Sequence of chain 3.B:
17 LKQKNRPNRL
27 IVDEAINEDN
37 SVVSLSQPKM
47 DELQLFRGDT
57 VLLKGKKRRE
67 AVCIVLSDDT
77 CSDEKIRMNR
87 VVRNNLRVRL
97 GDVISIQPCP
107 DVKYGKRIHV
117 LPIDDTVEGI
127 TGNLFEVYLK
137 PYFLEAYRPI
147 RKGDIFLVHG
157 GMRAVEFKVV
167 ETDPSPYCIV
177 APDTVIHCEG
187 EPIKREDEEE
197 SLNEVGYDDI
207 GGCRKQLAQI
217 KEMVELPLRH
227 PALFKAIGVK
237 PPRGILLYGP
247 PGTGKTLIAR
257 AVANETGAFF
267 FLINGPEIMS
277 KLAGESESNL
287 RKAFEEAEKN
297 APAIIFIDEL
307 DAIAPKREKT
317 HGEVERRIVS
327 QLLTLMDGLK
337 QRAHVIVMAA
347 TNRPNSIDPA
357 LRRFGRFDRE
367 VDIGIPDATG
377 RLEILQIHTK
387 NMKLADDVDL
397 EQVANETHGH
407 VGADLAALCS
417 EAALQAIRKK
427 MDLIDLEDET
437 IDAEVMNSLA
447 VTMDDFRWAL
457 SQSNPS

Sequence of chain 2.A:
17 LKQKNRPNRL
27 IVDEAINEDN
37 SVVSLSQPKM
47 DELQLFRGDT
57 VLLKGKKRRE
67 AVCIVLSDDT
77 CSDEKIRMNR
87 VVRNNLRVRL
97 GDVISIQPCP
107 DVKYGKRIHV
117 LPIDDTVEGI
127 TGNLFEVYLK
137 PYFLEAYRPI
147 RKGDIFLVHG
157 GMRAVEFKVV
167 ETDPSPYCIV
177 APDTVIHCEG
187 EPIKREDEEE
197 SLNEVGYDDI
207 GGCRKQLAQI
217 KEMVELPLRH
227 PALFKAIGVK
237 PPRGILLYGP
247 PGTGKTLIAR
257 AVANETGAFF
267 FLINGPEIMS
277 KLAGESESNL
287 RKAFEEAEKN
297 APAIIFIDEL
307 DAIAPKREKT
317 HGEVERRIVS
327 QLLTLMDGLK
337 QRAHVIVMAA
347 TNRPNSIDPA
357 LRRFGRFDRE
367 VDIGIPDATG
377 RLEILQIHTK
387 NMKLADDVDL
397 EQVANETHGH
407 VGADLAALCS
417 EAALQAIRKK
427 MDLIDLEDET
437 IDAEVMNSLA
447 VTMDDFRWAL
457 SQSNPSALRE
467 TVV

This small molecule binds to this protein.
Small molecule (SMILES): Nc1ncnc2c1ncn2[C@@H]1O[C@H](COP(=O)(O)OP(=O)(O)OP(O)(O)=S)[C@@H](O)[C@H]1O

Binding-site contacts:
Ligand atom O3B contacts residue GLY248 of chain 3.B at 3.1 Å (h-bond).
Ligand atom O4' contacts residue ALA409 of chain 3.B at 3.2 Å.
Ligand atom O1A contacts residue GLY250 of chain 3.B at 3.3 Å.
Ligand atom O1B contacts residue GLY250 of chain 3.B at 3.0 Å (h-bond).
Ligand atom C2' contacts residue HIS384 of chain 3.B at 3.4 Å.
Ligand atom PB contacts residue LYS251 of chain 3.B at 3.6 Å.
Ligand atom N7 contacts residue GLY250 of chain 3.B at 3.3 Å.
Ligand atom N7 contacts residue GLY248 of chain 3.B at 3.5 Å (h-bond).
Ligand atom O1A contacts residue THR252 of chain 3.B at 3.4 Å (h-bond).
Ligand atom PB contacts residue MG1 of chain 3.F at 3.1 Å.
Ligand atom C1' contacts residue GLY408 of chain 3.B at 3.5 Å.
Ligand atom N1 contacts residue ILE380 of chain 3.B at 3.5 Å.
Ligand atom O2' contacts residue HIS384 of chain 3.B at 2.5 Å (h-bond).
Ligand atom C8 contacts residue GLY248 of chain 3.B at 3.3 Å.
Ligand atom N7 contacts residue GLY408 of chain 3.B at 3.4 Å.
Ligand atom O1A contacts residue LYS251 of chain 3.B at 3.6 Å (salt-bridge).
Ligand atom N7 contacts residue THR249 of chain 3.B at 3.4 Å.
Ligand atom C8 contacts residue GLY408 of chain 3.B at 3.4 Å.
Ligand atom S1G contacts residue ARG359 of chain 2.A at 3.5 Å.
Ligand atom O3A contacts residue GLY248 of chain 3.B at 3.4 Å.
Ligand atom O2B contacts residue MG1 of chain 3.F at 1.9 Å.
Ligand atom C5' contacts residue PHE360 of chain 2.A at 3.5 Å (hydrophobic).
Ligand atom O1B contacts residue LYS251 of chain 3.B at 2.9 Å (salt-bridge).
Ligand atom O3G contacts residue LYS251 of chain 3.B at 2.9 Å (salt-bridge).
Ligand atom O1B contacts residue THR249 of chain 3.B at 3.3 Å (h-bond).
Ligand atom S1G contacts residue ASN348 of chain 3.B at 3.5 Å (h-bond).
Ligand atom O2G contacts residue MG1 of chain 3.F at 2.0 Å.
Ligand atom PG contacts residue MG1 of chain 3.F at 3.1 Å.
Ligand atom C1' contacts residue HIS384 of chain 3.B at 3.5 Å.
Ligand atom N9 contacts residue GLY408 of chain 3.B at 3.5 Å.
Ligand atom O3G contacts residue ASN348 of chain 3.B at 2.9 Å (h-bond).
Ligand atom O2B contacts residue THR252 of chain 3.B at 2.9 Å (h-bond).
Ligand atom C2 contacts residue ASP205 of chain 3.B at 3.3 Å.
Ligand atom N6 contacts residue GLY207 of chain 3.B at 2.8 Å (h-bond).
Ligand atom N3 contacts residue HIS384 of chain 3.B at 2.8 Å.
Ligand atom O1A contacts residue LEU253 of chain 3.B at 3.1 Å (h-bond).
Ligand atom C8 contacts residue ALA409 of chain 3.B at 3.5 Å (hydrophobic).
Ligand atom N1 contacts residue GLY207 of chain 3.B at 2.9 Å (h-bond).
Ligand atom C4' contacts residue PHE360 of chain 2.A at 3.5 Å (hydrophobic).
Ligand atom O3B contacts residue MG1 of chain 3.F at 3.2 Å.